This small molecule binds to this protein.
Small molecule (SMILES): CNCc1cc(-c2cn(C)nc2-c2ccc(F)cc2)ccn1

Binding-site contacts:
Ligand atom C2 contacts residue LYS52 of chain 1.C at 3.6 Å.
Ligand atom C15 contacts residue LEU99 of chain 1.C at 3.5 Å (hydrophobic).
Ligand atom C16 contacts residue ILE37 of chain 1.C at 3.8 Å (hydrophobic).
Ligand atom F1 contacts residue LYS52 of chain 1.C at 3.6 Å.
Ligand atom C3 contacts residue MET96 of chain 1.C at 3.6 Å (hydrophobic).
Ligand atom C4 contacts residue ILE37 of chain 1.C at 3.7 Å (hydrophobic).
Ligand atom N3 contacts residue ILE37 of chain 1.C at 3.2 Å.
Ligand atom N3 contacts residue ILE162 of chain 1.C at 3.7 Å.
Ligand atom C7 contacts residue LEU149 of chain 1.C at 3.8 Å (hydrophobic).
Ligand atom N1 contacts residue LEU99 of chain 1.C at 3.2 Å (h-bond).
Ligand atom C5 contacts residue ILE37 of chain 1.C at 3.6 Å (hydrophobic).
Ligand atom C1 contacts residue MET96 of chain 1.C at 3.8 Å (hydrophobic).
Ligand atom C12 contacts residue ILE37 of chain 1.C at 3.4 Å (hydrophobic).
Ligand atom C9 contacts residue GLU97 of chain 1.C at 3.9 Å.
Ligand atom C14 contacts residue ILE162 of chain 1.C at 3.6 Å (hydrophobic).
Ligand atom N4 contacts residue GLY100 of chain 1.C at 3.2 Å (h-bond).
Ligand atom C9 contacts residue ALA50 of chain 1.C at 3.4 Å (hydrophobic).
Ligand atom C1 contacts residue MET94 of chain 1.C at 3.7 Å (hydrophobic).
Ligand atom C6 contacts residue MET96 of chain 1.C at 3.9 Å (hydrophobic).
Ligand atom N2 contacts residue ILE162 of chain 1.C at 3.3 Å.
Ligand atom N1 contacts residue LEU98 of chain 1.C at 3.9 Å.
Ligand atom C16 contacts residue ILE162 of chain 1.C at 3.6 Å (hydrophobic).
Ligand atom C9 contacts residue LEU99 of chain 1.C at 3.6 Å (hydrophobic).
Ligand atom C17 contacts residue LEU149 of chain 1.C at 3.9 Å (hydrophobic).
Ligand atom C8 contacts residue ALA50 of chain 1.C at 3.8 Å (hydrophobic).
Ligand atom C2 contacts residue MET96 of chain 1.C at 3.6 Å (hydrophobic).
Ligand atom C4 contacts residue ALA50 of chain 1.C at 3.8 Å (hydrophobic).
Ligand atom C3 contacts residue LYS52 of chain 1.C at 3.9 Å.
Ligand atom F1 contacts residue MET94 of chain 1.C at 3.3 Å.
Ligand atom C10 contacts residue LEU99 of chain 1.C at 3.9 Å (hydrophobic).
Ligand atom C17 contacts residue GLY100 of chain 1.C at 3.2 Å.
Ligand atom C16 contacts residue SER31 of chain 1.C at 3.4 Å.
Ligand atom N4 contacts residue LEU99 of chain 1.C at 3.0 Å (h-bond).
Ligand atom N2 contacts residue ILE37 of chain 1.C at 3.5 Å.
Ligand atom N1 contacts residue ALA50 of chain 1.C at 3.6 Å.
Ligand atom C8 contacts residue MET96 of chain 1.C at 3.4 Å (hydrophobic).
Ligand atom C3 contacts residue ALA50 of chain 1.C at 3.6 Å (hydrophobic).
Ligand atom F1 contacts residue MET96 of chain 1.C at 3.5 Å.
Ligand atom C11 contacts residue LEU149 of chain 1.C at 3.9 Å (hydrophobic).
Ligand atom C9 contacts residue MET96 of chain 1.C at 3.5 Å (hydrophobic).

Sequence of chain 1.C:
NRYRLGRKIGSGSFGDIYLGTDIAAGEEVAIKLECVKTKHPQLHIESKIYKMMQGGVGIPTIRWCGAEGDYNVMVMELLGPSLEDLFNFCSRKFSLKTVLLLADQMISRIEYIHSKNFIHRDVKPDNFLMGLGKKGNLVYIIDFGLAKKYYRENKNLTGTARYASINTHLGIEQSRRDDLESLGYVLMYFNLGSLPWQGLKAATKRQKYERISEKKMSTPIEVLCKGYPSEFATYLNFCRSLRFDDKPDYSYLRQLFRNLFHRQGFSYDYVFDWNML